Sequence of chain 1.J:
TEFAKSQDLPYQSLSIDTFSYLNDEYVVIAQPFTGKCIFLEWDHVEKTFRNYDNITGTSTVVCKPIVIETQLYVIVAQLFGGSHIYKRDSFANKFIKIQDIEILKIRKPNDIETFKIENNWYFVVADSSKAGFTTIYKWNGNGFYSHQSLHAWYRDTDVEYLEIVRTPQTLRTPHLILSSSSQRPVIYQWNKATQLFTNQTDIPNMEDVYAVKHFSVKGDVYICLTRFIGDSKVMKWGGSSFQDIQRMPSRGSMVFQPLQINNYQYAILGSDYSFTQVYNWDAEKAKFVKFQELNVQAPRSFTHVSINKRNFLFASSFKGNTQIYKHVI

Binding-site contacts:
Ligand atom C1 contacts residue ASN57 of chain 1.J at 3.9 Å.
Ligand atom O5 contacts residue ILE44 of chain 1.J at 4.5 Å.
Ligand atom C6 contacts residue LYS42 of chain 1.J at 3.4 Å.
Ligand atom C2 contacts residue ASN57 of chain 1.J at 4.0 Å.
Ligand atom C8 contacts residue ASP59 of chain 1.J at 4.3 Å.
Ligand atom O5 contacts residue LYS42 of chain 1.J at 3.4 Å (salt-bridge).
Ligand atom C7 contacts residue ASN57 of chain 1.J at 4.0 Å.
Ligand atom C5 contacts residue LYS42 of chain 1.J at 3.9 Å.
Ligand atom C8 contacts residue ASN57 of chain 1.J at 4.0 Å.
Ligand atom C4 contacts residue LYS42 of chain 1.J at 4.3 Å.
Ligand atom C3 contacts residue ASN60 of chain 1.J at 3.8 Å.
Ligand atom O5 contacts residue ASN60 of chain 1.J at 2.4 Å (h-bond).
Ligand atom O6 contacts residue ILE44 of chain 1.J at 4.4 Å.
Ligand atom N2 contacts residue ASN60 of chain 1.J at 2.9 Å (h-bond).
Ligand atom C3 contacts residue ASN57 of chain 1.J at 4.4 Å.
Ligand atom C4 contacts residue ASN60 of chain 1.J at 4.2 Å.
Ligand atom O6 contacts residue LYS42 of chain 1.J at 2.8 Å (salt-bridge).
Ligand atom C2 contacts residue ASN60 of chain 1.J at 2.4 Å.
Ligand atom C8 contacts residue ASN60 of chain 1.J at 4.5 Å.
Ligand atom C7 contacts residue ASN60 of chain 1.J at 3.3 Å.
Ligand atom N2 contacts residue ASN57 of chain 1.J at 3.2 Å (h-bond).
Ligand atom C1 contacts residue LYS42 of chain 1.J at 4.4 Å.
Ligand atom O7 contacts residue ASN60 of chain 1.J at 3.2 Å (h-bond).
Ligand atom C5 contacts residue ASN60 of chain 1.J at 3.7 Å.
Ligand atom O6 contacts residue GLN37 of chain 1.J at 3.8 Å.
Ligand atom C1 contacts residue ASN60 of chain 1.J at 1.4 Å.

A small-molecule ligand and the protein it binds are described below.
Small molecule (SMILES): CC(=O)N[C@@H]1[C@@H](O)[C@H](O)[C@@H](CO)O[C@H]1O